Sequence of chain 1.A:
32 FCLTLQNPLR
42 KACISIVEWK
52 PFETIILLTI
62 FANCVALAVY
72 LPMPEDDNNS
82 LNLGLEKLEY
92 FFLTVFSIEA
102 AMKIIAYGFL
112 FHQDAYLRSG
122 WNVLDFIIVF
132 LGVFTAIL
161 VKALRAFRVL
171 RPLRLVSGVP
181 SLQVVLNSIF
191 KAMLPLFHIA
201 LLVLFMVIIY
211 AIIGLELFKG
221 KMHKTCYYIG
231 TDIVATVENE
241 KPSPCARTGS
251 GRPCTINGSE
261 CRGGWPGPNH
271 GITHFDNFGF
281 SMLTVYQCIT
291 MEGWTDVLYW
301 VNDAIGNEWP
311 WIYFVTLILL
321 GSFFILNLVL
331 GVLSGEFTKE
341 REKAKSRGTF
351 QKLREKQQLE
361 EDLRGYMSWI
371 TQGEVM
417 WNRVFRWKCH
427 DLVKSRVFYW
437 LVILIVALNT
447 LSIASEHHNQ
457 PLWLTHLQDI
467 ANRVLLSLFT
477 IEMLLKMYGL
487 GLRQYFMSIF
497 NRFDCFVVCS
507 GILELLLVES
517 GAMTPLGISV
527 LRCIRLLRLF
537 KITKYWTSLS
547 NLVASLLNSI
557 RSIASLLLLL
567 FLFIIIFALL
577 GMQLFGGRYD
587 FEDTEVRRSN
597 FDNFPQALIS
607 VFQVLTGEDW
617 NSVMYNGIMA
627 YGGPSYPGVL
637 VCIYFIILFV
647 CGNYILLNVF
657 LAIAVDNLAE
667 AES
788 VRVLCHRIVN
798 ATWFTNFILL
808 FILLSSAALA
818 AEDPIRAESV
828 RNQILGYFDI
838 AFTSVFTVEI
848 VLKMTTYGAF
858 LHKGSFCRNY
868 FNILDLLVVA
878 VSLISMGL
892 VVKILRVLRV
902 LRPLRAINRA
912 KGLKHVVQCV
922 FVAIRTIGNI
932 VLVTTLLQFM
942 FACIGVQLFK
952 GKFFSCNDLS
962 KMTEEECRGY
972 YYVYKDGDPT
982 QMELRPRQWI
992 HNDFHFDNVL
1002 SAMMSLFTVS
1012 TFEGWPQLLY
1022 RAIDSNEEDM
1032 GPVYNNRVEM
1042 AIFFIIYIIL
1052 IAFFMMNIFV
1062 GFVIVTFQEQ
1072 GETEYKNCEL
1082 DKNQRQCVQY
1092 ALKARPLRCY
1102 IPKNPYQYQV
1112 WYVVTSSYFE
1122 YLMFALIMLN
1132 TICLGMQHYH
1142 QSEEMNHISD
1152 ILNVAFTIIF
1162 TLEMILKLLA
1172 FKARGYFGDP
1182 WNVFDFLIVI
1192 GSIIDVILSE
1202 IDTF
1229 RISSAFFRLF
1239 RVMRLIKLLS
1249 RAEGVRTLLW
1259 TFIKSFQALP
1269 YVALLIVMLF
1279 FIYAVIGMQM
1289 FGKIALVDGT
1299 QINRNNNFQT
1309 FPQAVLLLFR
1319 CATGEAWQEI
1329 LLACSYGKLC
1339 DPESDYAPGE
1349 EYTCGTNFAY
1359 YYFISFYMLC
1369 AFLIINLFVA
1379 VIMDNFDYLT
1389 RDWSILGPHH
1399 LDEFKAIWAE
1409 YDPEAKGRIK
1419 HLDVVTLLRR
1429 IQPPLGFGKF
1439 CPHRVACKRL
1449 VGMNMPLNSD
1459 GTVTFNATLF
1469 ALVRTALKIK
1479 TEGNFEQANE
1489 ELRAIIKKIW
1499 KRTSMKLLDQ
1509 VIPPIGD

Binding-site contacts:
Ligand atom C8 contacts residue ASN257 of chain 1.A at 4.0 Å.
Ligand atom C2 contacts residue ASN257 of chain 1.A at 2.6 Å.
Ligand atom O6 contacts residue ASN257 of chain 1.A at 4.4 Å.
Ligand atom C5 contacts residue ASN257 of chain 1.A at 3.6 Å.
Ligand atom C7 contacts residue ASN257 of chain 1.A at 3.2 Å.
Ligand atom C1 contacts residue ASN257 of chain 1.A at 1.4 Å.
Ligand atom O7 contacts residue ASN257 of chain 1.A at 3.5 Å (h-bond).
Ligand atom N2 contacts residue ASN257 of chain 1.A at 3.1 Å (h-bond).
Ligand atom C4 contacts residue ASN257 of chain 1.A at 4.3 Å.
Ligand atom O5 contacts residue ASN257 of chain 1.A at 2.3 Å (h-bond).
Ligand atom C3 contacts residue ASN257 of chain 1.A at 3.9 Å.

This small molecule binds to this protein.
Small molecule (SMILES): CC(=O)N[C@@H]1[C@@H](O)[C@H](O)[C@@H](CO)O[C@H]1O